Sequence of chain 1.C:
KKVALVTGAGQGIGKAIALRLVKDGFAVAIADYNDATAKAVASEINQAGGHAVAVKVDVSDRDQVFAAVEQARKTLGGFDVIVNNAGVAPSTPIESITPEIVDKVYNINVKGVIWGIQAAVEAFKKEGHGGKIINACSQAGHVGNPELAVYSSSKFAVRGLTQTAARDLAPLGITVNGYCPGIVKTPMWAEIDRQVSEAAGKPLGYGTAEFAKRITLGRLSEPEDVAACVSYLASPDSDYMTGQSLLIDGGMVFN

This protein binds this small molecule.
Small molecule (SMILES): OC[C@H]1O[C@H](O)[C@H](O)[C@@H](O)[C@@H]1O

Binding-site contacts:
Ligand atom C3 contacts residue PHE67 of chain 1.C at 4.1 Å (hydrophobic).
Ligand atom O2 contacts residue GLU123 of chain 1.C at 4.0 Å.
Ligand atom C1 contacts residue GLU123 of chain 1.C at 4.0 Å.
Ligand atom O1 contacts residue GLU123 of chain 1.C at 3.3 Å (salt-bridge).
Ligand atom C5 contacts residue PHE67 of chain 1.C at 3.7 Å (hydrophobic).
Ligand atom C4 contacts residue PHE67 of chain 1.C at 4.3 Å (hydrophobic).
Ligand atom C6 contacts residue PHE67 of chain 1.C at 4.4 Å (hydrophobic).
Ligand atom C4 contacts residue ASP64 of chain 1.C at 3.8 Å.
Ligand atom O4 contacts residue ASP64 of chain 1.C at 2.7 Å (salt-bridge).
Ligand atom O3 contacts residue ASP64 of chain 1.C at 4.5 Å.
Ligand atom O5 contacts residue PHE67 of chain 1.C at 3.4 Å.
Ligand atom C6 contacts residue ARG63 of chain 1.C at 3.6 Å.
Ligand atom O6 contacts residue ARG63 of chain 1.C at 4.4 Å.
Ligand atom O5 contacts residue GLU123 of chain 1.C at 3.5 Å (salt-bridge).
Ligand atom O4 contacts residue PHE67 of chain 1.C at 3.9 Å.